Binding-site contacts:
Ligand atom C13 contacts residue HIS41 of chain 2.A at 3.8 Å.
Ligand atom F26 contacts residue HIS41 of chain 2.A at 3.8 Å.
Ligand atom O3 contacts residue LEU141 of chain 2.A at 3.8 Å.
Ligand atom F26 contacts residue ARG188 of chain 2.A at 3.4 Å.
Ligand atom C2 contacts residue CYS145 of chain 2.A at 3.7 Å (hydrophobic).
Ligand atom C11 contacts residue HIS41 of chain 2.A at 3.8 Å.
Ligand atom F25 contacts residue ASP187 of chain 2.A at 3.8 Å.
Ligand atom O3 contacts residue ASN142 of chain 2.A at 3.2 Å (h-bond).
Ligand atom O22 contacts residue HIS163 of chain 2.A at 2.5 Å (h-bond).
Ligand atom C12 contacts residue MET49 of chain 2.A at 3.7 Å (hydrophobic).
Ligand atom C18 contacts residue LEU141 of chain 2.A at 3.8 Å (hydrophobic).
Ligand atom CL16 contacts residue HIS41 of chain 2.A at 3.8 Å.
Ligand atom C21 contacts residue GLU166 of chain 2.A at 3.8 Å.
Ligand atom C2 contacts residue GLY143 of chain 2.A at 3.8 Å.
Ligand atom O3 contacts residue GLY143 of chain 2.A at 2.6 Å (h-bond).
Ligand atom C23 contacts residue SER144 of chain 2.A at 3.7 Å.
Ligand atom C21 contacts residue HIS163 of chain 2.A at 3.5 Å.
Ligand atom N4 contacts residue ASN142 of chain 2.A at 3.8 Å.
Ligand atom O22 contacts residue PHE140 of chain 2.A at 3.4 Å.
Ligand atom C18 contacts residue ASN142 of chain 2.A at 3.8 Å.
Ligand atom N17 contacts residue LEU141 of chain 2.A at 3.7 Å.
Ligand atom N17 contacts residue ASN142 of chain 2.A at 3.5 Å.
Ligand atom O3 contacts residue SER144 of chain 2.A at 3.7 Å.
Ligand atom N20 contacts residue PHE140 of chain 2.A at 3.5 Å (h-bond).
Ligand atom C18 contacts residue GLU166 of chain 2.A at 3.8 Å.
Ligand atom CL16 contacts residue TYR54 of chain 2.A at 3.7 Å.
Ligand atom N20 contacts residue GLU166 of chain 2.A at 3.0 Å (salt-bridge).
Ligand atom F25 contacts residue ARG188 of chain 2.A at 3.0 Å.
Ligand atom F25 contacts residue GLN189 of chain 2.A at 3.3 Å.
Ligand atom C5 contacts residue ASN142 of chain 2.A at 3.7 Å.
Ligand atom O19 contacts residue GLU166 of chain 2.A at 3.8 Å.
Ligand atom O22 contacts residue HIS172 of chain 2.A at 3.4 Å.
Ligand atom CL16 contacts residue MET49 of chain 2.A at 3.8 Å.
Ligand atom F26 contacts residue ASP187 of chain 2.A at 3.0 Å.
Ligand atom C2 contacts residue ASN142 of chain 2.A at 3.6 Å.
Ligand atom O22 contacts residue GLU166 of chain 2.A at 3.6 Å.
Ligand atom C23 contacts residue HIS163 of chain 2.A at 3.7 Å.
Ligand atom C1 contacts residue LEU141 of chain 2.A at 3.7 Å (hydrophobic).
Ligand atom O3 contacts residue CYS145 of chain 2.A at 3.7 Å.
Ligand atom F27 contacts residue MET165 of chain 2.A at 3.4 Å.

Sequence of chain 2.A:
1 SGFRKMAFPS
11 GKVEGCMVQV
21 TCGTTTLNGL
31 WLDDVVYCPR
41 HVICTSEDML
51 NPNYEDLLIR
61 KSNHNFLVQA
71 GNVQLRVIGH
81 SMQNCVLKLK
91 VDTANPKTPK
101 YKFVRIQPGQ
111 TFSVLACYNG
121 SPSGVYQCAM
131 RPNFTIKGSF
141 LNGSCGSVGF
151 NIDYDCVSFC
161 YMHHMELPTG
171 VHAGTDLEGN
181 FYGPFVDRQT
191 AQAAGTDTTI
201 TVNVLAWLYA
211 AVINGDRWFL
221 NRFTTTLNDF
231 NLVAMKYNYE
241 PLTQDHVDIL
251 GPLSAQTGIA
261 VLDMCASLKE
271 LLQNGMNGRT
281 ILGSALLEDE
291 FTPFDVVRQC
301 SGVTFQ

The protein below binds the small molecule below.
Small molecule (SMILES): O=C(c1cc(=O)[nH]c(=O)[nH]1)N1CCN(c2ccc(Cl)c(C(F)(F)F)c2)CC1